Binding-site contacts:
Ligand atom C17 contacts residue GLN203 of chain 2.A at 3.5 Å.
Ligand atom O07 contacts residue PHE207 of chain 2.A at 3.5 Å.
Ligand atom O07 contacts residue LYS214 of chain 2.A at 2.3 Å (salt-bridge).
Ligand atom C14 contacts residue ASP201 of chain 2.A at 3.4 Å.
Ligand atom C05 contacts residue TYR145 of chain 2.A at 3.3 Å (hydrophobic).
Ligand atom C10 contacts residue ZN1 of chain 2.J at 2.9 Å.
Ligand atom O01 contacts residue ZN1 of chain 2.J at 1.9 Å.
Ligand atom C05 contacts residue ILE281 of chain 2.A at 3.6 Å (hydrophobic).
Ligand atom C19 contacts residue TRP296 of chain 2.A at 3.6 Å (hydrophobic).
Ligand atom O01 contacts residue ASP201 of chain 2.A at 3.6 Å.
Ligand atom O23 contacts residue GLU202 of chain 2.A at 3.5 Å (salt-bridge).
Ligand atom N15 contacts residue ASP201 of chain 2.A at 3.3 Å (salt-bridge).
Ligand atom C18 contacts residue GLN203 of chain 2.A at 3.4 Å.
Ligand atom N11 contacts residue ZN1 of chain 2.J at 2.5 Å.
Ligand atom N02 contacts residue HIS199 of chain 2.A at 3.4 Å (h-bond).
Ligand atom C10 contacts residue HIS199 of chain 2.A at 3.7 Å.
Ligand atom O07 contacts residue LEU188 of chain 2.A at 3.5 Å.
Ligand atom C04 contacts residue ILE281 of chain 2.A at 3.5 Å (hydrophobic).
Ligand atom O07 contacts residue TYR145 of chain 2.A at 3.2 Å (h-bond).
Ligand atom O07 contacts residue ILE281 of chain 2.A at 3.3 Å.
Ligand atom C08 contacts residue LEU188 of chain 2.A at 3.5 Å (hydrophobic).
Ligand atom O01 contacts residue HIS199 of chain 2.A at 2.9 Å (h-bond).
Ligand atom C05 contacts residue THR196 of chain 2.A at 3.6 Å.
Ligand atom C19 contacts residue GLN203 of chain 2.A at 3.6 Å.
Ligand atom O06 contacts residue THR196 of chain 2.A at 2.6 Å (h-bond).
Ligand atom C19 contacts residue SER184 of chain 2.A at 3.5 Å.
Ligand atom O24 contacts residue GLN203 of chain 2.A at 3.2 Å (h-bond).
Ligand atom O24 contacts residue ASP201 of chain 2.A at 3.4 Å.
Ligand atom C13 contacts residue ASP201 of chain 2.A at 3.2 Å.
Ligand atom N02 contacts residue ZN1 of chain 2.J at 2.6 Å.
Ligand atom C18 contacts residue TRP296 of chain 2.A at 3.6 Å (hydrophobic).
Ligand atom O24 contacts residue GLU202 of chain 2.A at 3.6 Å (salt-bridge).
Ligand atom C14 contacts residue TRP296 of chain 2.A at 3.7 Å (hydrophobic).
Ligand atom O06 contacts residue TYR145 of chain 2.A at 2.5 Å (h-bond).
Ligand atom C19 contacts residue THR183 of chain 2.A at 3.5 Å.
Ligand atom O01 contacts residue HIS279 of chain 2.A at 2.5 Å (h-bond).
Ligand atom C05 contacts residue LYS214 of chain 2.A at 3.4 Å.
Ligand atom N11 contacts residue HIS199 of chain 2.A at 3.4 Å (h-bond).
Ligand atom O24 contacts residue TRP296 of chain 2.A at 3.7 Å.
Ligand atom N11 contacts residue ASP201 of chain 2.A at 3.6 Å (salt-bridge).

Sequence of chain 2.A:
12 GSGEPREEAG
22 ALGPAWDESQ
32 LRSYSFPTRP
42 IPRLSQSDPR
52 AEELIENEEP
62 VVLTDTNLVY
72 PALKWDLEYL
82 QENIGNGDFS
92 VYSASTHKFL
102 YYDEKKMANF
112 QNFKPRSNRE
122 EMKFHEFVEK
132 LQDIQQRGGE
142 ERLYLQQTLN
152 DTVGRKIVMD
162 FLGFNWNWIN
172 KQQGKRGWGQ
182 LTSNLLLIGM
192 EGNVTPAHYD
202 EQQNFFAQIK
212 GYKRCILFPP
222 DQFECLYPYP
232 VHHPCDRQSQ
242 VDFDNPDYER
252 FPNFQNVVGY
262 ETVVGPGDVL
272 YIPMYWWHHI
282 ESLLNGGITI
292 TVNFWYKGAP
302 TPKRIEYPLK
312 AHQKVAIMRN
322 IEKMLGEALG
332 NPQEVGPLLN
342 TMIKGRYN

This protein binds this small molecule.
Small molecule (SMILES): O=C(O)Cc1cs/c(=N\C(=O)CCNS(=O)(=O)c2ccccc2)n1O